Sequence of chain 1.C:
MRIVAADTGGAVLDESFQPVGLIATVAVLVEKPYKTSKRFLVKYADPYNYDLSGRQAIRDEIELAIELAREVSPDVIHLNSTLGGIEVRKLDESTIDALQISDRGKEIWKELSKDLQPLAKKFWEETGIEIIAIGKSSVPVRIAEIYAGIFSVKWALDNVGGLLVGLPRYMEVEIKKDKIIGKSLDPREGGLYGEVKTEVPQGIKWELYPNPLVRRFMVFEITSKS

The protein below binds the small molecule below.
Small molecule (SMILES): Cc1cn([C@H]2C[C@H](O[P](=O)(O)OC[C@H]3O[C@@H](n4cc(C)c(=O)[nH]c4=O)C[C@@H]3O)[C@@H](CO[P](=O)(O)O[C@H]3C[C@H](n4cc(C)c(=O)[nH]c4=O)O[C@@H]3CO[P](=O)(O)O[C@H]3C[C@H](n4cc(C)c(=O)[nH]c4=O)O[C@@H]3COP(=O)=O)O2)c(=O)[nH]c1=O

Binding-site contacts:
Ligand atom C2 contacts residue ARG55 of chain 1.C at 2.9 Å.
Ligand atom C4' contacts residue GLY169 of chain 1.C at 3.8 Å.
Ligand atom N1 contacts residue ARG55 of chain 1.C at 3.8 Å.
Ligand atom C5' contacts residue LEU170 of chain 1.C at 3.7 Å (hydrophobic).
Ligand atom O3' contacts residue SER81 of chain 1.C at 3.8 Å.
Ligand atom O3' contacts residue PHE220 of chain 1.C at 3.7 Å.
Ligand atom OP2 contacts residue SER102 of chain 1.C at 2.6 Å (h-bond).
Ligand atom C5' contacts residue THR8 of chain 1.C at 3.6 Å.
Ligand atom O2 contacts residue ARG55 of chain 1.C at 2.7 Å (salt-bridge).
Ligand atom O4 contacts residue ARG55 of chain 1.C at 3.9 Å.
Ligand atom C3' contacts residue PHE220 of chain 1.C at 3.6 Å (hydrophobic).
Ligand atom P contacts residue ASN80 of chain 1.C at 3.6 Å.
Ligand atom C2' contacts residue SER81 of chain 1.C at 3.7 Å.
Ligand atom P contacts residue SER102 of chain 1.C at 3.8 Å.
Ligand atom C4 contacts residue ARG55 of chain 1.C at 3.4 Å.
Ligand atom C7 contacts residue ARG104 of chain 1.C at 3.7 Å.
Ligand atom OP1 contacts residue GLY10 of chain 1.C at 3.0 Å (h-bond).
Ligand atom OP1 contacts residue GLU145 of chain 1.C at 3.6 Å.
Ligand atom O3' contacts residue LEU22 of chain 1.C at 3.8 Å.
Ligand atom OP1 contacts residue SER102 of chain 1.C at 3.8 Å.
Ligand atom OP1 contacts residue THR8 of chain 1.C at 3.4 Å (h-bond).
Ligand atom OP1 contacts residue ASP7 of chain 1.C at 3.0 Å (salt-bridge).
Ligand atom O3' contacts residue GLY169 of chain 1.C at 3.0 Å.
Ligand atom OP2 contacts residue ILE101 of chain 1.C at 3.3 Å.
Ligand atom O3' contacts residue LEU170 of chain 1.C at 2.6 Å (h-bond).
Ligand atom O3' contacts residue THR82 of chain 1.C at 3.5 Å (h-bond).
Ligand atom C3' contacts residue LEU170 of chain 1.C at 3.4 Å (hydrophobic).
Ligand atom C5' contacts residue GLY169 of chain 1.C at 3.5 Å.
Ligand atom C4' contacts residue ALA11 of chain 1.C at 3.8 Å (hydrophobic).
Ligand atom C5' contacts residue ASN80 of chain 1.C at 3.3 Å.
Ligand atom OP1 contacts residue THR82 of chain 1.C at 2.8 Å (h-bond).
Ligand atom O3' contacts residue ASN80 of chain 1.C at 3.4 Å (h-bond).
Ligand atom O5' contacts residue ILE101 of chain 1.C at 3.7 Å.
Ligand atom C7 contacts residue PHE220 of chain 1.C at 3.6 Å (hydrophobic).
Ligand atom N3 contacts residue ARG55 of chain 1.C at 2.6 Å (salt-bridge).
Ligand atom O2 contacts residue PRO19 of chain 1.C at 3.8 Å.
Ligand atom OP1 contacts residue PRO171 of chain 1.C at 3.5 Å.
Ligand atom OP1 contacts residue ASN80 of chain 1.C at 3.1 Å (h-bond).
Ligand atom OP1 contacts residue GLY9 of chain 1.C at 3.2 Å.
Ligand atom O2 contacts residue VAL217 of chain 1.C at 3.6 Å.